The protein below binds the small molecule below.
Small molecule (SMILES): CC1=C(c2ccc(Cl)cc2)S(=O)(=O)N=C1NCCCN1CCc2ccccc2C1

Sequence of chain 6.A:
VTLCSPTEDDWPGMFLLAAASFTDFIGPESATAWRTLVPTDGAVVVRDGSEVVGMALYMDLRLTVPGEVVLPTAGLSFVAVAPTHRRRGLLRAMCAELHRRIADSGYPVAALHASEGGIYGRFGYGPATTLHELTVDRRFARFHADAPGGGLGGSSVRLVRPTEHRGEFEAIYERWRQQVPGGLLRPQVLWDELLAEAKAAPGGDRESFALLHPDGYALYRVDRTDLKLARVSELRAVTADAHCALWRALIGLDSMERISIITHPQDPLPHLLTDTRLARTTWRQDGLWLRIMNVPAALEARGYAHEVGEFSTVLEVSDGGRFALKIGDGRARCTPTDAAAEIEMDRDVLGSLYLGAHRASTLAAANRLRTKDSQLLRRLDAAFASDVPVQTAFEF

Binding-site contacts:
Ligand atom C10 contacts residue PHE422 of chain 6.A at 3.4 Å (hydrophobic).
Ligand atom O contacts residue PHE47 of chain 6.A at 3.5 Å.
Ligand atom C11 contacts residue HIS139 of chain 6.A at 3.8 Å.
Ligand atom CL contacts residue VAL60 of chain 6.A at 3.9 Å.
Ligand atom C2 contacts residue PHE104 of chain 6.A at 3.4 Å (hydrophobic).
Ligand atom O1 contacts residue PHE104 of chain 6.A at 3.5 Å.
Ligand atom C9 contacts residue ASP46 of chain 6.A at 3.5 Å.
Ligand atom C20 contacts residue SER103 of chain 6.A at 3.3 Å.
Ligand atom C14 contacts residue VAL105 of chain 6.A at 3.9 Å (hydrophobic).
Ligand atom C8 contacts residue ASP46 of chain 6.A at 3.5 Å.
Ligand atom C21 contacts residue TRP56 of chain 6.A at 3.9 Å (hydrophobic).
Ligand atom C11 contacts residue GLU421 of chain 6.A at 3.9 Å.
Ligand atom C6 contacts residue PHE422 of chain 6.A at 3.5 Å (hydrophobic).
Ligand atom C9 contacts residue GLU421 of chain 6.A at 3.0 Å.
Ligand atom C14 contacts residue PHE44 of chain 6.A at 3.4 Å (hydrophobic).
Ligand atom C10 contacts residue GLU421 of chain 6.A at 3.1 Å.
Ligand atom CL contacts residue ARG57 of chain 6.A at 3.6 Å.
Ligand atom C21 contacts residue MET85 of chain 6.A at 4.0 Å (hydrophobic).
Ligand atom C3 contacts residue PHE104 of chain 6.A at 3.9 Å (hydrophobic).
Ligand atom C4 contacts residue SER103 of chain 6.A at 3.9 Å.
Ligand atom C1 contacts residue PHE104 of chain 6.A at 3.6 Å (hydrophobic).
Ligand atom C15 contacts residue VAL105 of chain 6.A at 3.6 Å (hydrophobic).
Ligand atom CL contacts residue ALA53 of chain 6.A at 3.7 Å.
Ligand atom C3 contacts residue SER103 of chain 6.A at 3.9 Å.
Ligand atom CL contacts residue LEU83 of chain 6.A at 3.7 Å.
Ligand atom N1 contacts residue PHE422 of chain 6.A at 4.0 Å.
Ligand atom C16 contacts residue HIS139 of chain 6.A at 3.7 Å.
Ligand atom C contacts residue TRP56 of chain 6.A at 3.9 Å (hydrophobic).
Ligand atom C5 contacts residue PHE422 of chain 6.A at 3.7 Å (hydrophobic).
Ligand atom O contacts residue ILE48 of chain 6.A at 3.9 Å.
Ligand atom N1 contacts residue GLU421 of chain 6.A at 3.5 Å (salt-bridge).
Ligand atom C18 contacts residue PHE44 of chain 6.A at 3.8 Å (hydrophobic).
Ligand atom C12 contacts residue HIS139 of chain 6.A at 3.6 Å.
Ligand atom C1 contacts residue ALA53 of chain 6.A at 3.8 Å (hydrophobic).
Ligand atom O contacts residue PHE104 of chain 6.A at 3.9 Å.
Ligand atom C6 contacts residue TRP56 of chain 6.A at 3.4 Å (hydrophobic).
Ligand atom O1 contacts residue PHE44 of chain 6.A at 3.8 Å.
Ligand atom C17 contacts residue HIS139 of chain 6.A at 2.9 Å.
Ligand atom O1 contacts residue SER103 of chain 6.A at 3.9 Å.
Ligand atom C11 contacts residue PHE422 of chain 6.A at 3.3 Å (hydrophobic).